A protein and the small-molecule ligand that binds it are described below.
Small molecule (SMILES): CNc1ncnc2c1ncn2[C@@H]1O[C@H](CO)[C@@H](O)[C@H]1O

Binding-site contacts:
Ligand atom N9 contacts residue VAL239 of chain 2.A at 3.8 Å.
Ligand atom C4 contacts residue ASP198 of chain 2.A at 4.0 Å.
Ligand atom N3 contacts residue ILE199 of chain 2.A at 3.8 Å.
Ligand atom N3 contacts residue LEU197 of chain 2.A at 3.8 Å.
Ligand atom CZ contacts residue LEU249 of chain 2.A at 3.9 Å (hydrophobic).
Ligand atom CZ contacts residue SER220 of chain 2.A at 3.5 Å.
Ligand atom N6 contacts residue LEU249 of chain 2.A at 3.4 Å.
Ligand atom O4' contacts residue GLY175 of chain 2.A at 4.0 Å.
Ligand atom C3' contacts residue LYS203 of chain 2.A at 3.7 Å.
Ligand atom O3' contacts residue LYS203 of chain 2.A at 3.0 Å (salt-bridge).
Ligand atom N3 contacts residue ASP198 of chain 2.A at 3.5 Å.
Ligand atom C4 contacts residue VAL239 of chain 2.A at 3.7 Å (hydrophobic).
Ligand atom N1 contacts residue SER220 of chain 2.A at 2.9 Å (h-bond).
Ligand atom N7 contacts residue ILE199 of chain 2.A at 4.0 Å.
Ligand atom C1' contacts residue ASP198 of chain 2.A at 3.4 Å.
Ligand atom C2 contacts residue SER220 of chain 2.A at 3.3 Å.
Ligand atom C2' contacts residue ASP198 of chain 2.A at 3.4 Å.
Ligand atom O2' contacts residue ILE199 of chain 2.A at 3.8 Å.
Ligand atom O5' contacts residue LEU240 of chain 2.A at 3.1 Å (h-bond).
Ligand atom C3' contacts residue ASP198 of chain 2.A at 3.5 Å.
Ligand atom N3 contacts residue VAL239 of chain 2.A at 3.8 Å.
Ligand atom C6 contacts residue ILE199 of chain 2.A at 4.0 Å (hydrophobic).
Ligand atom O2' contacts residue ASN200 of chain 2.A at 3.9 Å.
Ligand atom C5' contacts residue GOL1 of chain 2.C at 3.7 Å.
Ligand atom C6 contacts residue LEU249 of chain 2.A at 3.8 Å (hydrophobic).
Ligand atom C2 contacts residue LEU197 of chain 2.A at 3.6 Å (hydrophobic).
Ligand atom O2' contacts residue ASP198 of chain 2.A at 2.6 Å (salt-bridge).
Ligand atom C2 contacts residue ASP198 of chain 2.A at 3.5 Å.
Ligand atom N9 contacts residue ASP198 of chain 2.A at 4.0 Å.
Ligand atom C4' contacts residue ASP198 of chain 2.A at 3.6 Å.
Ligand atom O3' contacts residue ASP198 of chain 2.A at 2.7 Å (salt-bridge).
Ligand atom O3' contacts residue GLY177 of chain 2.A at 4.0 Å.
Ligand atom C5' contacts residue ALA238 of chain 2.A at 3.9 Å (hydrophobic).
Ligand atom O4' contacts residue VAL239 of chain 2.A at 3.5 Å.
Ligand atom C2 contacts residue ILE174 of chain 2.A at 4.0 Å (hydrophobic).
Ligand atom C6 contacts residue SER220 of chain 2.A at 4.0 Å.
Ligand atom C2 contacts residue ILE199 of chain 2.A at 4.0 Å (hydrophobic).
Ligand atom N7 contacts residue VAL239 of chain 2.A at 4.0 Å.
Ligand atom C8 contacts residue VAL239 of chain 2.A at 3.6 Å (hydrophobic).
Ligand atom O5' contacts residue VAL239 of chain 2.A at 3.8 Å.

Sequence of chain 2.A:
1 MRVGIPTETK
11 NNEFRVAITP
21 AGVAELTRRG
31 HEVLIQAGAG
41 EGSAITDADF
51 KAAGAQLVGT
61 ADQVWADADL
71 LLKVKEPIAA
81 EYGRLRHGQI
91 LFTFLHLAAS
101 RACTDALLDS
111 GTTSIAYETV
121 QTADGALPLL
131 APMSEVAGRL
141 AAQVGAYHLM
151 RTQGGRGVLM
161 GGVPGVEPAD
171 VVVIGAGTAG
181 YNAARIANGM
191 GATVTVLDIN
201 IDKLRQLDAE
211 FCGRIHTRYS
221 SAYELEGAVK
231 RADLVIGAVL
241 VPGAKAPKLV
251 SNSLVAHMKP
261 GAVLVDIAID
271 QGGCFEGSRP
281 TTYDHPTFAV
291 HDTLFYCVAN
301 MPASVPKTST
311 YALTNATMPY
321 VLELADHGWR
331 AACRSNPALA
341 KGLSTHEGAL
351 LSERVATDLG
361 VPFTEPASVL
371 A